Sequence of chain 1.A:
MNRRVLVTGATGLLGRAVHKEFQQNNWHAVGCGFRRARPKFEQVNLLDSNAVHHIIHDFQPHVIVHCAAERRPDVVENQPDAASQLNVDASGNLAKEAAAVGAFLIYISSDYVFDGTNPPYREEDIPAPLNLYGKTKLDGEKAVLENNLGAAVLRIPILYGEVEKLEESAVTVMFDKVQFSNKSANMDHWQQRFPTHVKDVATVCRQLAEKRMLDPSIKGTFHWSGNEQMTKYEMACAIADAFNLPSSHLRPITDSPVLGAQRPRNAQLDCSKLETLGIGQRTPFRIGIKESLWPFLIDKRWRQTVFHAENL

Binding-site contacts:
Ligand atom C2 contacts residue ILE55 of chain 1.A at 4.0 Å (hydrophobic).
Ligand atom O3 contacts residue GLU42 of chain 1.A at 2.8 Å (salt-bridge).
Ligand atom O2 contacts residue TRP302 of chain 1.C at 3.3 Å.
Ligand atom C13 contacts residue HIS308 of chain 1.C at 3.5 Å.
Ligand atom C14 contacts residue HIS54 of chain 1.A at 3.2 Å.
Ligand atom C2 contacts residue GLU42 of chain 1.A at 3.6 Å.
Ligand atom C7 contacts residue THR305 of chain 1.C at 4.0 Å.
Ligand atom C4 contacts residue ILE55 of chain 1.A at 3.9 Å (hydrophobic).
Ligand atom C3 contacts residue ASP58 of chain 1.A at 3.6 Å.
Ligand atom C3 contacts residue TRP302 of chain 1.C at 3.9 Å (hydrophobic).
Ligand atom C3 contacts residue ILE55 of chain 1.A at 3.9 Å (hydrophobic).
Ligand atom C11 contacts residue ASN311 of chain 1.C at 3.9 Å.
Ligand atom C11 contacts residue GLU310 of chain 1.C at 3.7 Å.
Ligand atom C1 contacts residue GLU42 of chain 1.A at 3.6 Å.
Ligand atom C8 contacts residue ASN311 of chain 1.C at 3.5 Å.
Ligand atom C7 contacts residue ALA51 of chain 1.A at 3.9 Å (hydrophobic).
Ligand atom C11 contacts residue ASP48 of chain 1.A at 3.7 Å.
Ligand atom C10 contacts residue ASN311 of chain 1.C at 3.5 Å.
Ligand atom C9 contacts residue THR305 of chain 1.C at 3.8 Å.
Ligand atom C12 contacts residue GLU310 of chain 1.C at 3.8 Å.
Ligand atom O1 contacts residue ASN50 of chain 1.A at 3.5 Å.
Ligand atom C4 contacts residue VAL306 of chain 1.C at 4.0 Å (hydrophobic).
Ligand atom C9 contacts residue ASN311 of chain 1.C at 3.9 Å.
Ligand atom C8 contacts residue THR305 of chain 1.C at 3.1 Å.
Ligand atom O2 contacts residue ASP58 of chain 1.A at 2.7 Å (salt-bridge).
Ligand atom C10 contacts residue ALA51 of chain 1.A at 3.7 Å (hydrophobic).
Ligand atom C13 contacts residue HIS54 of chain 1.A at 3.3 Å.
Ligand atom C4 contacts residue THR305 of chain 1.C at 3.5 Å.
Ligand atom C2 contacts residue TRP302 of chain 1.C at 3.8 Å (hydrophobic).
Ligand atom C14 contacts residue THR305 of chain 1.C at 3.7 Å.
Ligand atom O2 contacts residue ARG303 of chain 1.C at 3.3 Å.
Ligand atom C14 contacts residue HIS308 of chain 1.C at 3.8 Å.
Ligand atom C6 contacts residue VAL306 of chain 1.C at 4.0 Å (hydrophobic).
Ligand atom C12 contacts residue ASN50 of chain 1.A at 3.9 Å.
Ligand atom C2 contacts residue ARG303 of chain 1.C at 3.7 Å.
Ligand atom C4 contacts residue ASP58 of chain 1.A at 3.5 Å.
Ligand atom C7 contacts residue HIS54 of chain 1.A at 3.8 Å.
Ligand atom C1 contacts residue VAL306 of chain 1.C at 3.8 Å (hydrophobic).
Ligand atom O1 contacts residue GLU310 of chain 1.C at 3.5 Å (salt-bridge).
Ligand atom C11 contacts residue ALA51 of chain 1.A at 3.9 Å (hydrophobic).

This small molecule binds to this protein.
Small molecule (SMILES): Oc1ccc(/C=C/c2cc(O)cc(O)c2)cc1

Sequence of chain 1.C:
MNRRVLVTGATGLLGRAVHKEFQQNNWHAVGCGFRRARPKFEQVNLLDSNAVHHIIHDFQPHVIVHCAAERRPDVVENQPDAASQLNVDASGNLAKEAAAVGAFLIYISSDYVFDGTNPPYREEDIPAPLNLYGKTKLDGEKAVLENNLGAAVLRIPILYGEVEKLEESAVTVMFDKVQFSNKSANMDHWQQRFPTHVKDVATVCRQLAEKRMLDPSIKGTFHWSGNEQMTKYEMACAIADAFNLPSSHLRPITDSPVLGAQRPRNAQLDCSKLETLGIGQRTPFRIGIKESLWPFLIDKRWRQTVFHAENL